This small molecule binds to this protein.
Small molecule (SMILES): CC(=O)N1CCC(C(=O)N2C[C@@H](c3ccc(C(O)(C(F)(F)F)C(F)(F)F)cc3)[C@@](C)(c3ccccc3)C2)CC1

Sequence of chain 1.B:
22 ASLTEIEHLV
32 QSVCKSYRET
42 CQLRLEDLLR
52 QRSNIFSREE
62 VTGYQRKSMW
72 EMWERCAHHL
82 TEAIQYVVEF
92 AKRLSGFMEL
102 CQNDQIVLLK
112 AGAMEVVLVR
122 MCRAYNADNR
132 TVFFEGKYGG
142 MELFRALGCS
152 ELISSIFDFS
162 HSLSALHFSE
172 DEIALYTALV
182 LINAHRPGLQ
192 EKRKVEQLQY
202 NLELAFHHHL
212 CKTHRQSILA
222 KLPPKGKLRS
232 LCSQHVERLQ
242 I

Binding-site contacts:
Ligand atom C12 contacts residue HIS236 of chain 1.B at 3.8 Å.
Ligand atom C17 contacts residue CYS77 of chain 1.B at 3.7 Å (hydrophobic).
Ligand atom F7 contacts residue HIS236 of chain 1.B at 2.9 Å.
Ligand atom C13 contacts residue CYS77 of chain 1.B at 3.8 Å (hydrophobic).
Ligand atom C15 contacts residue CYS77 of chain 1.B at 3.6 Å (hydrophobic).
Ligand atom C32 contacts residue ILE157 of chain 1.B at 3.7 Å (hydrophobic).
Ligand atom C54 contacts residue LEU44 of chain 1.B at 3.6 Å (hydrophobic).
Ligand atom C67 contacts residue PHE135 of chain 1.B at 3.7 Å (hydrophobic).
Ligand atom C34 contacts residue MET122 of chain 1.B at 3.7 Å (hydrophobic).
Ligand atom C29 contacts residue MET122 of chain 1.B at 3.6 Å (hydrophobic).
Ligand atom C38 contacts residue MET122 of chain 1.B at 3.6 Å (hydrophobic).
Ligand atom C47 contacts residue HIS80 of chain 1.B at 3.8 Å.
Ligand atom O48 contacts residue HIS80 of chain 1.B at 3.1 Å.
Ligand atom C5 contacts residue HIS236 of chain 1.B at 3.4 Å.
Ligand atom F4 contacts residue CYS77 of chain 1.B at 3.2 Å.
Ligand atom C67 contacts residue HIS80 of chain 1.B at 3.6 Å.
Ligand atom C19 contacts residue CYS77 of chain 1.B at 3.7 Å (hydrophobic).
Ligand atom C54 contacts residue PHE134 of chain 1.B at 3.7 Å (hydrophobic).
Ligand atom C21 contacts residue CYS77 of chain 1.B at 3.7 Å (hydrophobic).
Ligand atom C25 contacts residue PHE145 of chain 1.B at 3.5 Å (hydrophobic).
Ligand atom C44 contacts residue HIS80 of chain 1.B at 3.8 Å.
Ligand atom F4 contacts residue ALA78 of chain 1.B at 3.6 Å.
Ligand atom F9 contacts residue ARG239 of chain 1.B at 3.6 Å.
Ligand atom C34 contacts residue LEU119 of chain 1.B at 3.8 Å (hydrophobic).
Ligand atom C36 contacts residue MET122 of chain 1.B at 3.7 Å (hydrophobic).
Ligand atom C6 contacts residue HIS236 of chain 1.B at 3.5 Å.
Ligand atom F3 contacts residue TRP74 of chain 1.B at 3.8 Å.
Ligand atom C12 contacts residue CYS77 of chain 1.B at 3.8 Å (hydrophobic).
Ligand atom C64 contacts residue PHE135 of chain 1.B at 3.6 Å (hydrophobic).
Ligand atom C64 contacts residue GLU136 of chain 1.B at 3.0 Å.
Ligand atom F1 contacts residue LEU148 of chain 1.B at 3.5 Å.
Ligand atom O10 contacts residue LEU240 of chain 1.B at 3.4 Å.
Ligand atom O63 contacts residue LEU44 of chain 1.B at 3.4 Å.
Ligand atom C36 contacts residue VAL118 of chain 1.B at 3.7 Å (hydrophobic).
Ligand atom F7 contacts residue LEU153 of chain 1.B at 3.8 Å.
Ligand atom C30 contacts residue MET122 of chain 1.B at 3.6 Å (hydrophobic).
Ligand atom F1 contacts residue CYS77 of chain 1.B at 3.5 Å.
Ligand atom F9 contacts residue HIS236 of chain 1.B at 3.8 Å.
Ligand atom O10 contacts residue HIS236 of chain 1.B at 2.5 Å (h-bond).
Ligand atom C32 contacts residue MET122 of chain 1.B at 3.7 Å (hydrophobic).